Binding-site contacts:
Ligand atom P12 contacts residue TYR450 of chain 1.D at 3.4 Å.
Ligand atom O15 contacts residue ARG386 of chain 1.D at 2.4 Å (salt-bridge).
Ligand atom O24 contacts residue PHE383 of chain 1.D at 2.3 Å.
Ligand atom O14 contacts residue TYR450 of chain 1.D at 3.5 Å (h-bond).
Ligand atom C19 contacts residue GLU408 of chain 1.D at 3.7 Å.
Ligand atom C16 contacts residue TYR450 of chain 1.D at 3.5 Å (hydrophobic).
Ligand atom C21 contacts residue PHE411 of chain 1.D at 3.6 Å (hydrophobic).
Ligand atom C16 contacts residue PHE411 of chain 1.D at 2.9 Å (hydrophobic).
Ligand atom O15 contacts residue TYR450 of chain 1.D at 3.7 Å.
Ligand atom C20 contacts residue PHE411 of chain 1.D at 2.7 Å (hydrophobic).
Ligand atom C21 contacts residue GLU408 of chain 1.D at 2.6 Å.
Ligand atom C25 contacts residue VAL335 of chain 1.D at 3.2 Å (hydrophobic).
Ligand atom C10 contacts residue ARG386 of chain 1.D at 4.0 Å.
Ligand atom C23 contacts residue PHE383 of chain 1.D at 3.2 Å (hydrophobic).
Ligand atom O06 contacts residue ASN332 of chain 1.D at 2.2 Å (h-bond).
Ligand atom O11 contacts residue TYR450 of chain 1.D at 2.5 Å (h-bond).
Ligand atom O11 contacts residue ARG386 of chain 1.D at 3.6 Å.
Ligand atom O22 contacts residue VAL335 of chain 1.D at 3.9 Å.
Ligand atom O14 contacts residue ARG386 of chain 1.D at 3.0 Å (salt-bridge).
Ligand atom C20 contacts residue TYR449 of chain 1.D at 2.7 Å (hydrophobic).
Ligand atom O07 contacts residue TYR382 of chain 1.D at 3.7 Å.
Ligand atom O11 contacts residue ASN332 of chain 1.D at 3.8 Å.
Ligand atom C19 contacts residue PHE411 of chain 1.D at 1.4 Å (hydrophobic).
Ligand atom O07 contacts residue ASN332 of chain 1.D at 3.6 Å.
Ligand atom C03 contacts residue TYR382 of chain 1.D at 4.0 Å (hydrophobic).
Ligand atom O22 contacts residue PHE383 of chain 1.D at 3.7 Å.
Ligand atom C10 contacts residue TYR450 of chain 1.D at 3.7 Å (hydrophobic).
Ligand atom O24 contacts residue TYR382 of chain 1.D at 3.8 Å.
Ligand atom N18 contacts residue GLU408 of chain 1.D at 3.8 Å.
Ligand atom N18 contacts residue PHE411 of chain 1.D at 2.6 Å.
Ligand atom C16 contacts residue ARG386 of chain 1.D at 3.4 Å.
Ligand atom O15 contacts residue PHE383 of chain 1.D at 3.3 Å.
Ligand atom O13 contacts residue ARG386 of chain 1.D at 1.4 Å (salt-bridge).
Ligand atom O22 contacts residue TYR336 of chain 1.D at 3.9 Å.
Ligand atom C17 contacts residue PHE411 of chain 1.D at 3.3 Å (hydrophobic).
Ligand atom C10 contacts residue ASN332 of chain 1.D at 3.5 Å.
Ligand atom C17 contacts residue ARG386 of chain 1.D at 3.3 Å.
Ligand atom C05 contacts residue ASN332 of chain 1.D at 3.2 Å.
Ligand atom P12 contacts residue ARG386 of chain 1.D at 2.2 Å.
Ligand atom C08 contacts residue VAL335 of chain 1.D at 3.9 Å (hydrophobic).

This protein binds this small molecule.
Small molecule (SMILES): CCCCCC(=O)O[C@@H](COC(=O)CCCC)COP(=O)(O)OCC[N+](C)(C)C

Sequence of chain 1.D:
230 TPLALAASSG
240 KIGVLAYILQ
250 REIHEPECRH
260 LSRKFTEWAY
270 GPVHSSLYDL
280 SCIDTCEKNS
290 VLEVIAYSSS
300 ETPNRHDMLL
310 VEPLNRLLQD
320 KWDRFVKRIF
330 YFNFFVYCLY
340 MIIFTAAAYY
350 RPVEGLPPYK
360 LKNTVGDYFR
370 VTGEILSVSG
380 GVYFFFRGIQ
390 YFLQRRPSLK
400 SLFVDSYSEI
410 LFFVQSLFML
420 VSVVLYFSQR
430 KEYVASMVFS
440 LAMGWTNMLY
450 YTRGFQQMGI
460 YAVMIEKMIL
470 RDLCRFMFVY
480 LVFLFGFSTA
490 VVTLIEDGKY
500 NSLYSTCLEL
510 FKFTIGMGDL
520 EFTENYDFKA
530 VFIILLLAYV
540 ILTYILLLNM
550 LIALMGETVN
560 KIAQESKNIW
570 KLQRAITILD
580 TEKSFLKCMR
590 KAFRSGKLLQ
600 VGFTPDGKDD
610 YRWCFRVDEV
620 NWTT